Binding-site contacts:
Ligand atom C19 contacts residue LEU321 of chain 1.A at 4.2 Å (hydrophobic).
Ligand atom C10 contacts residue ALA256 of chain 1.A at 4.1 Å (hydrophobic).
Ligand atom C21 contacts residue LEU321 of chain 1.A at 3.7 Å (hydrophobic).
Ligand atom C8 contacts residue ARG96 of chain 1.A at 3.4 Å.
Ligand atom C15 contacts residue HIS259 of chain 1.A at 3.4 Å.
Ligand atom O3 contacts residue PHE78 of chain 1.A at 4.3 Å.
Ligand atom O2 contacts residue PHE83 of chain 1.A at 4.2 Å.
Ligand atom C15 contacts residue PHE78 of chain 1.A at 4.3 Å (hydrophobic).
Ligand atom C6 contacts residue TYR76 of chain 1.A at 3.7 Å (hydrophobic).
Ligand atom O3 contacts residue ILE323 of chain 1.A at 4.2 Å.
Ligand atom C20 contacts residue LEU321 of chain 1.A at 3.6 Å (hydrophobic).
Ligand atom C8 contacts residue ALA256 of chain 1.A at 4.3 Å (hydrophobic).
Ligand atom C7 contacts residue ARG96 of chain 1.A at 4.2 Å.
Ligand atom C4 contacts residue TYR76 of chain 1.A at 4.2 Å (hydrophobic).
Ligand atom O3 contacts residue MET433 of chain 1.A at 2.6 Å (h-bond).
Ligand atom C9 contacts residue MET79 of chain 1.A at 4.2 Å (hydrophobic).
Ligand atom C17 contacts residue PHE78 of chain 1.A at 3.8 Å (hydrophobic).
Ligand atom C16 contacts residue HIS259 of chain 1.A at 4.3 Å.
Ligand atom O2 contacts residue HIS101 of chain 1.A at 4.1 Å.
Ligand atom C20 contacts residue TYR76 of chain 1.A at 3.4 Å (hydrophobic).
Ligand atom C16 contacts residue PHE78 of chain 1.A at 4.1 Å (hydrophobic).
Ligand atom C15 contacts residue PHE255 of chain 1.A at 4.0 Å (hydrophobic).
Ligand atom C4 contacts residue GLN72 of chain 1.A at 4.2 Å.
Ligand atom C3 contacts residue TYR76 of chain 1.A at 3.4 Å (hydrophobic).
Ligand atom C9 contacts residue PHE83 of chain 1.A at 3.9 Å (hydrophobic).
Ligand atom C17 contacts residue MET433 of chain 1.A at 3.5 Å (hydrophobic).
Ligand atom C19 contacts residue TYR76 of chain 1.A at 3.6 Å (hydrophobic).
Ligand atom C19 contacts residue ILE323 of chain 1.A at 3.5 Å (hydrophobic).
Ligand atom C15 contacts residue VAL434 of chain 1.A at 4.3 Å (hydrophobic).
Ligand atom C14 contacts residue HIS259 of chain 1.A at 3.8 Å.
Ligand atom O1 contacts residue ARG96 of chain 1.A at 3.8 Å.
Ligand atom C14 contacts residue PHE255 of chain 1.A at 3.9 Å (hydrophobic).
Ligand atom C20 contacts residue ILE323 of chain 1.A at 4.3 Å (hydrophobic).
Ligand atom C18 contacts residue MET433 of chain 1.A at 3.5 Å (hydrophobic).
Ligand atom O2 contacts residue ARG96 of chain 1.A at 3.6 Å (salt-bridge).
Ligand atom C18 contacts residue PHE78 of chain 1.A at 3.9 Å (hydrophobic).
Ligand atom C8 contacts residue PHE83 of chain 1.A at 4.1 Å (hydrophobic).
Ligand atom O2 contacts residue ALA256 of chain 1.A at 3.5 Å.
Ligand atom C2 contacts residue LEU321 of chain 1.A at 3.9 Å (hydrophobic).
Ligand atom C18 contacts residue ILE323 of chain 1.A at 4.3 Å (hydrophobic).

The protein below binds the small molecule below.
Small molecule (SMILES): C[C@]12CC[C@@H]3c4ccc(O)cc4CC[C@H]3[C@@H]1C[C@@H](O)[C@@H]2O

Sequence of chain 1.A:
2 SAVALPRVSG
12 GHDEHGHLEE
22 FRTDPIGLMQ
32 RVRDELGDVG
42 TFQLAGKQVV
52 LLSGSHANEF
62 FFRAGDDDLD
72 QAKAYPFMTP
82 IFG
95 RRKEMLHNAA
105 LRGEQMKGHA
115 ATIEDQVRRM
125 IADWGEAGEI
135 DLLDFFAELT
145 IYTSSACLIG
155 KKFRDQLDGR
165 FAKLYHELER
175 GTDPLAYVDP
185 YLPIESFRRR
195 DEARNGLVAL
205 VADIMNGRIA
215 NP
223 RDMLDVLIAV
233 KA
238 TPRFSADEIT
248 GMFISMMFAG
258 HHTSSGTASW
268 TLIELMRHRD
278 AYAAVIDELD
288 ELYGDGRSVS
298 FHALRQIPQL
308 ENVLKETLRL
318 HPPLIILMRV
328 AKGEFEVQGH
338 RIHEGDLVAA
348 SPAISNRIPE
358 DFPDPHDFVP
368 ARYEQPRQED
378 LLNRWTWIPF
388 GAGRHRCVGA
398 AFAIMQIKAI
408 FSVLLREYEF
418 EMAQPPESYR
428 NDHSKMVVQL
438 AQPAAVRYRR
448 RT